Binding-site contacts:
Ligand atom C31 contacts residue MET236 of chain 1.B at 3.7 Å (hydrophobic).
Ligand atom C31 contacts residue GLY49 of chain 1.B at 3.7 Å.
Ligand atom C25 contacts residue MET86 of chain 1.B at 3.4 Å (hydrophobic).
Ligand atom C5 contacts residue LEU124 of chain 1.B at 3.7 Å (hydrophobic).
Ligand atom C31 contacts residue LEU45 of chain 1.B at 3.4 Å (hydrophobic).
Ligand atom C5 contacts residue TYR217 of chain 1.B at 3.8 Å (hydrophobic).
Ligand atom C1 contacts residue TYR217 of chain 1.B at 3.4 Å (hydrophobic).
Ligand atom C26 contacts residue GLY49 of chain 1.B at 3.4 Å.
Ligand atom C22 contacts residue MET83 of chain 1.B at 3.8 Å (hydrophobic).
Ligand atom N28 contacts residue MET236 of chain 1.B at 3.1 Å.
Ligand atom C30 contacts residue MET236 of chain 1.B at 3.6 Å (hydrophobic).
Ligand atom C25 contacts residue TRP82 of chain 1.B at 3.4 Å (hydrophobic).
Ligand atom C13 contacts residue PHE105 of chain 1.B at 3.7 Å (hydrophobic).
Ligand atom N28 contacts residue GLU50 of chain 1.B at 3.2 Å (salt-bridge).
Ligand atom C31 contacts residue ASN46 of chain 1.B at 3.6 Å.
Ligand atom O29 contacts residue GLU50 of chain 1.B at 2.6 Å (salt-bridge).
Ligand atom C12 contacts residue MET86 of chain 1.B at 3.6 Å (hydrophobic).
Ligand atom C30 contacts residue ASN46 of chain 1.B at 3.6 Å.
Ligand atom O29 contacts residue MET236 of chain 1.B at 3.1 Å (h-bond).
Ligand atom O29 contacts residue MET235 of chain 1.B at 3.7 Å.
Ligand atom C16 contacts residue LEU45 of chain 1.B at 3.7 Å (hydrophobic).
Ligand atom O14 contacts residue PHE105 of chain 1.B at 3.7 Å.
Ligand atom C33 contacts residue MET236 of chain 1.B at 3.8 Å (hydrophobic).
Ligand atom N28 contacts residue GLY49 of chain 1.B at 3.4 Å.
Ligand atom C23 contacts residue LEU45 of chain 1.B at 3.8 Å (hydrophobic).
Ligand atom C27 contacts residue GLY49 of chain 1.B at 3.2 Å.
Ligand atom O32 contacts residue CYS218 of chain 1.B at 3.3 Å.
Ligand atom C25 contacts residue GLY49 of chain 1.B at 3.6 Å.
Ligand atom O14 contacts residue GLN52 of chain 1.B at 3.2 Å (h-bond).
Ligand atom O14 contacts residue ARG93 of chain 1.B at 3.0 Å (salt-bridge).
Ligand atom C9 contacts residue MET128 of chain 1.B at 3.6 Å (hydrophobic).
Ligand atom C19 contacts residue LEU45 of chain 1.B at 3.7 Å (hydrophobic).
Ligand atom C15 contacts residue GLN52 of chain 1.B at 3.6 Å.
Ligand atom C24 contacts residue MET86 of chain 1.B at 3.7 Å (hydrophobic).
Ligand atom C27 contacts residue GLU50 of chain 1.B at 3.7 Å.
Ligand atom O29 contacts residue LEU53 of chain 1.B at 3.2 Å.
Ligand atom C15 contacts residue LEU48 of chain 1.B at 3.6 Å (hydrophobic).
Ligand atom C13 contacts residue GLN52 of chain 1.B at 3.4 Å.
Ligand atom C1 contacts residue LEU42 of chain 1.B at 2.9 Å (hydrophobic).
Ligand atom C30 contacts residue GLY49 of chain 1.B at 3.4 Å.

The protein below binds the small molecule below.
Small molecule (SMILES): COC[C@]1(OC)CC[C@H]2[C@@H]3CCC4=CC(=O)CCC4=C3[C@@H](c3ccc(/C=N/O)cc3)C[C@@]21C

Sequence of chain 1.B:
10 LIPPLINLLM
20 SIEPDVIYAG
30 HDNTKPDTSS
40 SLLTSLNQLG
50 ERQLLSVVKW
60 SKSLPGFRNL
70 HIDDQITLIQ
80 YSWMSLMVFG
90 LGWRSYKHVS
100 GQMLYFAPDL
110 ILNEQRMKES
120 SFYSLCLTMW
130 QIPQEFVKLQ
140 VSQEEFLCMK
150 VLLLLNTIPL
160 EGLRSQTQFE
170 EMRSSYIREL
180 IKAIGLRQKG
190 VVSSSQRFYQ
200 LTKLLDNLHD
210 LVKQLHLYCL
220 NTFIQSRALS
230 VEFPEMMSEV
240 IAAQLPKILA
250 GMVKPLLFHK